Sequence of chain 1.A:
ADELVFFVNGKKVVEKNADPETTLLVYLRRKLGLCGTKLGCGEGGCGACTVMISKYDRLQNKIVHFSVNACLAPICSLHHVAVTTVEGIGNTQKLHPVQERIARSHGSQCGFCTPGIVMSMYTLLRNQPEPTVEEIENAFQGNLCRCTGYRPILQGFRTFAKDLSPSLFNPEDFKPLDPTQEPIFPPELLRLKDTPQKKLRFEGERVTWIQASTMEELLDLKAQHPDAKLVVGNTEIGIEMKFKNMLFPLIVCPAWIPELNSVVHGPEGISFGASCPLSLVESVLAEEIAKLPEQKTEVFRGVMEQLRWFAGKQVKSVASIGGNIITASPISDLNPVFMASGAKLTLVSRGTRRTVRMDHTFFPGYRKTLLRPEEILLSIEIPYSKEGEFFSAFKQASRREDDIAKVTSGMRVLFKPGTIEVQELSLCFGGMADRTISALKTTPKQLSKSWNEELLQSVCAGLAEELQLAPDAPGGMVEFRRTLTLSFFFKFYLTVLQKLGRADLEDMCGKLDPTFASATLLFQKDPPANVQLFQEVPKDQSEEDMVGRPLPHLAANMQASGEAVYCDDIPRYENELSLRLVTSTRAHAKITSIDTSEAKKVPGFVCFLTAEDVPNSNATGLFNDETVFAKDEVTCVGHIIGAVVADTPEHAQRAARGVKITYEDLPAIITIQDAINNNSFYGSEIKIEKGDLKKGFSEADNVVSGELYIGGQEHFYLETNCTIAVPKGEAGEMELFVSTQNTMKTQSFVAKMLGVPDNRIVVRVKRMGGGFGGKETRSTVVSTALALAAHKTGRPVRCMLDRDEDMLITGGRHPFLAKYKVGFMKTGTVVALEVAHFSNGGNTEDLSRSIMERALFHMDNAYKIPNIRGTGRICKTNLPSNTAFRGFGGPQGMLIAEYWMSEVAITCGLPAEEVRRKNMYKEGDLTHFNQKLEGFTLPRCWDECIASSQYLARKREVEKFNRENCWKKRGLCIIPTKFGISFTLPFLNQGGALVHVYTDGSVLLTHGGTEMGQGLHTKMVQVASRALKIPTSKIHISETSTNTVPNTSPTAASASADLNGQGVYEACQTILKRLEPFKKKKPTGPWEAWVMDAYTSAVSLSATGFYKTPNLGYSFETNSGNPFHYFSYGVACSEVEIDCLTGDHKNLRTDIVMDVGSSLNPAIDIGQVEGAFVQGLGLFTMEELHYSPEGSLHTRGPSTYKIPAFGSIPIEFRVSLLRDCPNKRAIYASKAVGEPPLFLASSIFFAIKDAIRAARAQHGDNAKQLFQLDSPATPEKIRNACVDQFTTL

This protein binds this small molecule.
Small molecule (SMILES): O=c1[nH]c(=O)c2[nH]c(=O)[nH]c2[nH]1

Binding-site contacts:
Ligand atom N9 contacts residue ALA1079 of chain 1.A at 3.4 Å.
Ligand atom O11 contacts residue PHE1009 of chain 1.A at 3.5 Å.
Ligand atom C6 contacts residue GLU802 of chain 1.A at 3.8 Å.
Ligand atom C2 contacts residue ALA1079 of chain 1.A at 3.7 Å (hydrophobic).
Ligand atom N3 contacts residue PHE914 of chain 1.A at 3.3 Å.
Ligand atom C8 contacts residue ALA1078 of chain 1.A at 4.0 Å (hydrophobic).
Ligand atom N3 contacts residue ARG880 of chain 1.A at 3.3 Å (salt-bridge).
Ligand atom C5 contacts residue PHE914 of chain 1.A at 3.3 Å (hydrophobic).
Ligand atom O24 contacts residue ALA1079 of chain 1.A at 4.0 Å.
Ligand atom N7 contacts residue PHE914 of chain 1.A at 3.3 Å.
Ligand atom C2 contacts residue ARG880 of chain 1.A at 3.6 Å.
Ligand atom O13 contacts residue PHE914 of chain 1.A at 3.5 Å.
Ligand atom N7 contacts residue ALA1079 of chain 1.A at 3.7 Å.
Ligand atom N7 contacts residue ALA1078 of chain 1.A at 3.5 Å.
Ligand atom C6 contacts residue PHE914 of chain 1.A at 3.3 Å (hydrophobic).
Ligand atom C5 contacts residue GLU802 of chain 1.A at 3.9 Å.
Ligand atom C4 contacts residue ALA1079 of chain 1.A at 3.4 Å (hydrophobic).
Ligand atom C8 contacts residue GLU802 of chain 1.A at 3.9 Å.
Ligand atom N7 contacts residue GLU802 of chain 1.A at 2.9 Å (salt-bridge).
Ligand atom O11 contacts residue PHE914 of chain 1.A at 3.9 Å.
Ligand atom N1 contacts residue PHE1009 of chain 1.A at 3.6 Å.
Ligand atom O13 contacts residue PHE1009 of chain 1.A at 3.6 Å.
Ligand atom O11 contacts residue THR1010 of chain 1.A at 3.2 Å (h-bond).
Ligand atom N1 contacts residue PHE914 of chain 1.A at 3.3 Å.
Ligand atom C8 contacts residue ALA1079 of chain 1.A at 3.4 Å (hydrophobic).
Ligand atom O24 contacts residue GLU1261 of chain 1.A at 3.4 Å (salt-bridge).
Ligand atom O13 contacts residue GLU802 of chain 1.A at 2.8 Å (salt-bridge).
Ligand atom C4 contacts residue PHE914 of chain 1.A at 3.3 Å (hydrophobic).
Ligand atom N9 contacts residue PHE914 of chain 1.A at 3.3 Å.
Ligand atom O11 contacts residue ARG880 of chain 1.A at 2.7 Å (salt-bridge).
Ligand atom C6 contacts residue PHE1009 of chain 1.A at 3.7 Å (hydrophobic).
Ligand atom C2 contacts residue PHE914 of chain 1.A at 3.4 Å (hydrophobic).
Ligand atom N9 contacts residue GLU1261 of chain 1.A at 2.8 Å (salt-bridge).
Ligand atom N3 contacts residue ALA1079 of chain 1.A at 3.5 Å.
Ligand atom C8 contacts residue PHE914 of chain 1.A at 3.6 Å (hydrophobic).
Ligand atom C8 contacts residue GLU1261 of chain 1.A at 3.5 Å.
Ligand atom O11 contacts residue SER1008 of chain 1.A at 3.6 Å (h-bond).
Ligand atom C4 contacts residue GLU1261 of chain 1.A at 3.9 Å.
Ligand atom O24 contacts residue GLU802 of chain 1.A at 4.0 Å.
Ligand atom C5 contacts residue ALA1079 of chain 1.A at 3.8 Å (hydrophobic).